Binding-site contacts:
Ligand atom N3 contacts residue THR161 of chain 4.A at 4.0 Å.
Ligand atom N1 contacts residue PHE74 of chain 4.A at 3.3 Å.
Ligand atom N6 contacts residue SER158 of chain 4.A at 3.2 Å (h-bond).
Ligand atom N7 contacts residue ASP45 of chain 4.A at 3.9 Å.
Ligand atom CAB contacts residue LEU49 of chain 4.A at 3.5 Å (hydrophobic).
Ligand atom N6 contacts residue THR161 of chain 4.A at 3.5 Å (h-bond).
Ligand atom C2 contacts residue THR161 of chain 4.A at 3.2 Å.
Ligand atom N6 contacts residue ASN122 of chain 4.A at 3.3 Å (h-bond).
Ligand atom C6 contacts residue THR161 of chain 4.A at 3.5 Å.
Ligand atom C8 contacts residue ASN122 of chain 4.A at 3.4 Å.
Ligand atom C6 contacts residue TYR75 of chain 4.A at 4.2 Å (hydrophobic).
Ligand atom N3 contacts residue ASP45 of chain 4.A at 4.3 Å.
Ligand atom N7 contacts residue ASN122 of chain 4.A at 2.9 Å (h-bond).
Ligand atom CAB contacts residue ASN122 of chain 4.A at 3.5 Å.
Ligand atom N1 contacts residue ALA162 of chain 4.A at 3.8 Å.
Ligand atom C2 contacts residue PHE74 of chain 4.A at 3.4 Å (hydrophobic).
Ligand atom C6 contacts residue ASP45 of chain 4.A at 4.2 Å.
Ligand atom N6 contacts residue TYR75 of chain 4.A at 3.3 Å.
Ligand atom C6 contacts residue PHE74 of chain 4.A at 4.1 Å (hydrophobic).
Ligand atom C4 contacts residue ASP45 of chain 4.A at 3.9 Å.
Ligand atom C8 contacts residue ASP45 of chain 4.A at 3.6 Å.
Ligand atom N9 contacts residue ASP45 of chain 4.A at 4.0 Å.
Ligand atom CAB contacts residue ASP45 of chain 4.A at 3.7 Å.
Ligand atom C6 contacts residue SER158 of chain 4.A at 4.2 Å.
Ligand atom C4 contacts residue ALA162 of chain 4.A at 3.9 Å (hydrophobic).
Ligand atom N1 contacts residue THR161 of chain 4.A at 2.8 Å (h-bond).
Ligand atom C5 contacts residue TYR75 of chain 4.A at 4.3 Å (hydrophobic).
Ligand atom C5 contacts residue ALA162 of chain 4.A at 3.7 Å (hydrophobic).
Ligand atom N3 contacts residue ALA162 of chain 4.A at 4.0 Å.
Ligand atom N6 contacts residue PHE74 of chain 4.A at 4.0 Å.
Ligand atom C2 contacts residue ALA162 of chain 4.A at 3.9 Å (hydrophobic).
Ligand atom N6 contacts residue ALA162 of chain 4.A at 4.3 Å.
Ligand atom C6 contacts residue ASN122 of chain 4.A at 4.1 Å.
Ligand atom N7 contacts residue ALA162 of chain 4.A at 4.3 Å.
Ligand atom N3 contacts residue PHE74 of chain 4.A at 4.3 Å.
Ligand atom C5 contacts residue ASP45 of chain 4.A at 3.8 Å.
Ligand atom CAB contacts residue GLY46 of chain 4.A at 4.0 Å.
Ligand atom C6 contacts residue ALA162 of chain 4.A at 3.7 Å (hydrophobic).
Ligand atom C5 contacts residue ASN122 of chain 4.A at 3.8 Å.
Ligand atom N7 contacts residue TYR75 of chain 4.A at 3.8 Å.

A small-molecule ligand and the protein it binds are described below.
Small molecule (SMILES): C#CCCCn1c(C)nc2c(N)ncnc21

Sequence of chain 4.A:
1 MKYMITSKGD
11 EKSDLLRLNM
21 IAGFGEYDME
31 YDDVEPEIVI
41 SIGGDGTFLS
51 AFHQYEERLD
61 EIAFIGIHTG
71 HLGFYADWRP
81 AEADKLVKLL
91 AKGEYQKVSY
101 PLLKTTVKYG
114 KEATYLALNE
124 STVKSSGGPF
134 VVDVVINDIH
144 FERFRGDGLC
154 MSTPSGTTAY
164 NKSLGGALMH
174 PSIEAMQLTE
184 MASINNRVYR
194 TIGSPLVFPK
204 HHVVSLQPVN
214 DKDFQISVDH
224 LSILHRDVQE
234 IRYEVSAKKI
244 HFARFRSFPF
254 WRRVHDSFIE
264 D